Sequence of chain 1.D:
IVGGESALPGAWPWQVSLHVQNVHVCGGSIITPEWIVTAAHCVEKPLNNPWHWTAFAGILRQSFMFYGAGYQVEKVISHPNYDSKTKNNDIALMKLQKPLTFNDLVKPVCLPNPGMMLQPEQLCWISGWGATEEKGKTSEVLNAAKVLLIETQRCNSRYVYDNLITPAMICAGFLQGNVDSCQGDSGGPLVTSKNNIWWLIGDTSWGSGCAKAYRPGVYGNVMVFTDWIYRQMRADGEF

Binding-site contacts:
Ligand atom C6 contacts residue SER186 of chain 1.D at 1.5 Å.
Ligand atom C2 contacts residue GLY207 of chain 1.D at 3.8 Å.
Ligand atom N4 contacts residue PRO216 of chain 1.D at 3.8 Å.
Ligand atom C1 contacts residue TRP206 of chain 1.D at 3.4 Å (hydrophobic).
Ligand atom C1 contacts residue SER181 of chain 1.D at 4.0 Å.
Ligand atom C5 contacts residue CYS182 of chain 1.D at 3.7 Å (hydrophobic).
Ligand atom C2 contacts residue GLY209 of chain 1.D at 3.8 Å.
Ligand atom O contacts residue GLY184 of chain 1.D at 3.3 Å (h-bond).
Ligand atom N3 contacts residue SER181 of chain 1.D at 2.9 Å (h-bond).
Ligand atom N3 contacts residue ASP180 of chain 1.D at 3.0 Å (salt-bridge).
Ligand atom O contacts residue ASP185 of chain 1.D at 3.8 Å.
Ligand atom O contacts residue CYS182 of chain 1.D at 3.4 Å (h-bond).
Ligand atom N4 contacts residue GLY207 of chain 1.D at 3.5 Å.
Ligand atom N4 contacts residue ASP180 of chain 1.D at 3.0 Å (salt-bridge).
Ligand atom N3 contacts residue GLY217 of chain 1.D at 3.8 Å.
Ligand atom N2 contacts residue GLY207 of chain 1.D at 3.5 Å.
Ligand atom C contacts residue SER186 of chain 1.D at 3.1 Å.
Ligand atom N4 contacts residue SER208 of chain 1.D at 3.9 Å.
Ligand atom C4 contacts residue CYS182 of chain 1.D at 3.3 Å (hydrophobic).
Ligand atom C contacts residue SER205 of chain 1.D at 4.0 Å.
Ligand atom C2 contacts residue TRP206 of chain 1.D at 4.0 Å (hydrophobic).
Ligand atom O contacts residue SER186 of chain 1.D at 2.3 Å (h-bond).
Ligand atom C3 contacts residue CYS210 of chain 1.D at 4.0 Å (hydrophobic).
Ligand atom C6 contacts residue CYS182 of chain 1.D at 3.8 Å (hydrophobic).
Ligand atom N4 contacts residue ARG215 of chain 1.D at 3.8 Å.
Ligand atom C1 contacts residue GLY207 of chain 1.D at 3.6 Å.
Ligand atom C18 contacts residue SER181 of chain 1.D at 3.6 Å.
Ligand atom O contacts residue GLN183 of chain 1.D at 3.5 Å.
Ligand atom C contacts residue THR204 of chain 1.D at 3.6 Å.
Ligand atom C18 contacts residue GLY207 of chain 1.D at 3.7 Å.
Ligand atom N4 contacts residue GLY209 of chain 1.D at 2.8 Å (h-bond).
Ligand atom C contacts residue TRP206 of chain 1.D at 3.7 Å (hydrophobic).
Ligand atom C5 contacts residue SER186 of chain 1.D at 2.6 Å.
Ligand atom C18 contacts residue ASP180 of chain 1.D at 3.6 Å.
Ligand atom C4 contacts residue GLN183 of chain 1.D at 3.3 Å.
Ligand atom N2 contacts residue GLY209 of chain 1.D at 2.7 Å (h-bond).
Ligand atom C3 contacts residue GLN183 of chain 1.D at 3.7 Å.
Ligand atom C3 contacts residue CYS182 of chain 1.D at 3.6 Å (hydrophobic).
Ligand atom C4 contacts residue SER186 of chain 1.D at 3.9 Å.
Ligand atom C18 contacts residue GLY209 of chain 1.D at 3.0 Å.

A protein and the small-molecule ligand that binds it are described below.
Small molecule (SMILES): [H]/N=C(\N)Nc1ccc(C(=O)O)cc1